A small-molecule ligand and the protein it binds are described below.
Small molecule (SMILES): CC(=O)N[C@@H]1[C@@H](O)[C@H](O)[C@@H](CO)O[C@H]1O

Binding-site contacts:
Ligand atom C3 contacts residue ASN61 of chain 1.A at 3.9 Å.
Ligand atom O7 contacts residue ASN61 of chain 1.A at 3.2 Å (h-bond).
Ligand atom N2 contacts residue ASN61 of chain 1.A at 3.0 Å (h-bond).
Ligand atom O5 contacts residue ASN61 of chain 1.A at 2.4 Å (h-bond).
Ligand atom C7 contacts residue THR29 of chain 1.A at 4.3 Å.
Ligand atom C1 contacts residue TYR28 of chain 1.A at 4.2 Å (hydrophobic).
Ligand atom C2 contacts residue ASN61 of chain 1.A at 2.5 Å.
Ligand atom C7 contacts residue ASN61 of chain 1.A at 3.3 Å.
Ligand atom N2 contacts residue TYR28 of chain 1.A at 3.9 Å.
Ligand atom C1 contacts residue ASN61 of chain 1.A at 1.5 Å.
Ligand atom C8 contacts residue ASN61 of chain 1.A at 3.8 Å.
Ligand atom C4 contacts residue ASN61 of chain 1.A at 4.3 Å.
Ligand atom C8 contacts residue THR29 of chain 1.A at 3.2 Å.
Ligand atom C8 contacts residue ASN30 of chain 1.A at 3.8 Å.
Ligand atom C5 contacts residue ASN61 of chain 1.A at 3.8 Å.

Sequence of chain 1.A:
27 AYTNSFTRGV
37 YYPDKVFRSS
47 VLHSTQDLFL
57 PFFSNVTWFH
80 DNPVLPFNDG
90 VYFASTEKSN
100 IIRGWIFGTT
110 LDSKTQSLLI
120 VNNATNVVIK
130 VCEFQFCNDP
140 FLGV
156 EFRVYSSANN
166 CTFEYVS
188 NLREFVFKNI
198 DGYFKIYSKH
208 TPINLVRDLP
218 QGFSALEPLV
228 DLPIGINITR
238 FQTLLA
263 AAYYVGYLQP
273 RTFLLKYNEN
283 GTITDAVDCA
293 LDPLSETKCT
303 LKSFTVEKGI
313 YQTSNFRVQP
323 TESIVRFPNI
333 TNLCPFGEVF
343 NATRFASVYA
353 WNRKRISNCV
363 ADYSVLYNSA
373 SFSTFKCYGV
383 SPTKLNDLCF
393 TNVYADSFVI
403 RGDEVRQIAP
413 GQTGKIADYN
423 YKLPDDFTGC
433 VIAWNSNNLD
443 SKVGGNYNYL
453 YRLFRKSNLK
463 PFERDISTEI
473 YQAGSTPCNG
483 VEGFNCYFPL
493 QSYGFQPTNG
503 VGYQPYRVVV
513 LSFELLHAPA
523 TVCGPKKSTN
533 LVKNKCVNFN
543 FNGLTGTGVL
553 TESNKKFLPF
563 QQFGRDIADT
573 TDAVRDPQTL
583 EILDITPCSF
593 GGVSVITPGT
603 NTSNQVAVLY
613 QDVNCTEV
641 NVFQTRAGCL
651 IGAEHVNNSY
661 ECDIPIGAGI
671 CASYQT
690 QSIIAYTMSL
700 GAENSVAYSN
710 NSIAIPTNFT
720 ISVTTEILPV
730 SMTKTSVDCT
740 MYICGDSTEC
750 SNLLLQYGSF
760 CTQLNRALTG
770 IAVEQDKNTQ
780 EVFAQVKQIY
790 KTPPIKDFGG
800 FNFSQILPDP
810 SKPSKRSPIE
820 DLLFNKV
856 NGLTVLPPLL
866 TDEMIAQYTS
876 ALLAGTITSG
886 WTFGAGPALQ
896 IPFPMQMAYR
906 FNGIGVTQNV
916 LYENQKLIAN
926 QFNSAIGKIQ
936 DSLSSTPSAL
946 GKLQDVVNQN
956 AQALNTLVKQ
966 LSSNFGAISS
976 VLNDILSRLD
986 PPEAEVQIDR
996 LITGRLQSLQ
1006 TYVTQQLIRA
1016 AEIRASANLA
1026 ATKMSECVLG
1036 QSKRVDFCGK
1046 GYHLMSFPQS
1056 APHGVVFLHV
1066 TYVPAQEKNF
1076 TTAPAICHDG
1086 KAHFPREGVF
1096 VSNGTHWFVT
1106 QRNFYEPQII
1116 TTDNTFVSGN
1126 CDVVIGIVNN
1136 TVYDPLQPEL